A small-molecule ligand and the protein it binds are described below.
Small molecule (SMILES): CC(=O)N[C@@H]1[C@@H](O)[C@H](O)[C@@H](CO)O[C@H]1O

Sequence of chain 1.C:
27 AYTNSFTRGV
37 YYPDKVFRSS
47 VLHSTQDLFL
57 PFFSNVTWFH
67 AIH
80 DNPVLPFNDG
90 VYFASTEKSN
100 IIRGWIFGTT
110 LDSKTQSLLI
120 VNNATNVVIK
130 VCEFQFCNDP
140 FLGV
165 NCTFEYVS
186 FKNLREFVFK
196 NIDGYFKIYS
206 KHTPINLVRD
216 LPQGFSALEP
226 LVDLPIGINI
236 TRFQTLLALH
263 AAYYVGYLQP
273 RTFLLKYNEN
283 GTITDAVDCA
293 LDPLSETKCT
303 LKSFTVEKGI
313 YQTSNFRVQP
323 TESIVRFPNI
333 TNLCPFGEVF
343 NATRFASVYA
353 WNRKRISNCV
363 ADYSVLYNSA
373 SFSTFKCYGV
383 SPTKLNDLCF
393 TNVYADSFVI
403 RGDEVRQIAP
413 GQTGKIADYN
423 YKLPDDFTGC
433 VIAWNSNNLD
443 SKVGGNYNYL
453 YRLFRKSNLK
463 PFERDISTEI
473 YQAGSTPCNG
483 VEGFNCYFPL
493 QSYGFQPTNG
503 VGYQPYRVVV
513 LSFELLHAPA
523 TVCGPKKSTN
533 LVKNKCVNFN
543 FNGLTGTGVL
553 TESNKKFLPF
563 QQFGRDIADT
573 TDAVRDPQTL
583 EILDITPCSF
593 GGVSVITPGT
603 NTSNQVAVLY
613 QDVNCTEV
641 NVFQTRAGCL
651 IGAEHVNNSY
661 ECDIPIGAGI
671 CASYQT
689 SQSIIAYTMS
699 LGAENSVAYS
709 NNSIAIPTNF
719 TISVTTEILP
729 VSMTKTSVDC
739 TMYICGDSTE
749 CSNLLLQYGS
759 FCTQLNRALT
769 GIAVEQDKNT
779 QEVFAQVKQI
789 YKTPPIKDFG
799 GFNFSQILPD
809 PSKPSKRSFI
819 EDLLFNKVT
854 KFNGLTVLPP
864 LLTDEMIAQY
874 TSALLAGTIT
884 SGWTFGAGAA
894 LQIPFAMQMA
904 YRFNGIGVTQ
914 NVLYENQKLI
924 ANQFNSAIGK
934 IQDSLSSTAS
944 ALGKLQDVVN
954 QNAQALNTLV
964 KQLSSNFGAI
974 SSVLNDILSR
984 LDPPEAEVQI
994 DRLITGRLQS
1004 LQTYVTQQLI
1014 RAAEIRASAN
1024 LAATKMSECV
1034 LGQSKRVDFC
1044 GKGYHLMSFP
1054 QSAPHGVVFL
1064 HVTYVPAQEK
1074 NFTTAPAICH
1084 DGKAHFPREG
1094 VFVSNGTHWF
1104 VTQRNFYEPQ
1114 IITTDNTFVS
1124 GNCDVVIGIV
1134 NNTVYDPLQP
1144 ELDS

Binding-site contacts:
Ligand atom C8 contacts residue ILE332 of chain 1.C at 4.2 Å (hydrophobic).
Ligand atom C5 contacts residue ASN331 of chain 1.C at 3.7 Å.
Ligand atom C8 contacts residue THR333 of chain 1.C at 3.9 Å.
Ligand atom C4 contacts residue GLN580 of chain 1.C at 4.5 Å.
Ligand atom C7 contacts residue ASN331 of chain 1.C at 3.4 Å.
Ligand atom C5 contacts residue GLN580 of chain 1.C at 3.4 Å.
Ligand atom C4 contacts residue ASN331 of chain 1.C at 4.3 Å.
Ligand atom C3 contacts residue ASN331 of chain 1.C at 3.8 Å.
Ligand atom C6 contacts residue GLN580 of chain 1.C at 3.6 Å.
Ligand atom O5 contacts residue GLN580 of chain 1.C at 4.0 Å.
Ligand atom C2 contacts residue ASN331 of chain 1.C at 2.4 Å.
Ligand atom C1 contacts residue ASN331 of chain 1.C at 1.4 Å.
Ligand atom O4 contacts residue GLN580 of chain 1.C at 4.5 Å.
Ligand atom O5 contacts residue ASN331 of chain 1.C at 2.5 Å (h-bond).
Ligand atom C8 contacts residue ASN331 of chain 1.C at 3.5 Å.
Ligand atom O7 contacts residue ASN331 of chain 1.C at 3.6 Å.
Ligand atom N2 contacts residue ASN331 of chain 1.C at 2.8 Å (h-bond).